Binding-site contacts:
Ligand atom O1S contacts residue LYS215 of chain 16.A at 2.7 Å (salt-bridge).
Ligand atom C9 contacts residue C151 of chain 16.D at 3.4 Å.
Ligand atom O3S contacts residue TRP374 of chain 16.A at 3.3 Å.
Ligand atom O3S contacts residue GLY222 of chain 16.A at 2.9 Å (h-bond).
Ligand atom C10 contacts residue C151 of chain 16.D at 3.4 Å.
Ligand atom C11 contacts residue C151 of chain 16.D at 3.5 Å.
Ligand atom O1S contacts residue GLY222 of chain 16.A at 2.3 Å (h-bond).
Ligand atom O3S contacts residue PHE223 of chain 16.A at 3.9 Å.
Ligand atom O2S contacts residue GLY222 of chain 16.A at 3.3 Å (h-bond).
Ligand atom C3 contacts residue TRP374 of chain 16.A at 4.3 Å (hydrophobic).
Ligand atom O3S contacts residue ARG224 of chain 16.A at 2.9 Å (salt-bridge).
Ligand atom C8 contacts residue C151 of chain 16.D at 3.7 Å.
Ligand atom S1 contacts residue GLY222 of chain 16.A at 3.0 Å (h-bond).
Ligand atom C6 contacts residue C151 of chain 16.D at 4.2 Å.
Ligand atom O2S contacts residue ARG224 of chain 16.A at 4.5 Å.
Ligand atom S1 contacts residue TRP374 of chain 16.A at 4.0 Å.
Ligand atom C2 contacts residue TRP374 of chain 16.A at 4.1 Å (hydrophobic).
Ligand atom C7 contacts residue C151 of chain 16.D at 3.4 Å.
Ligand atom C1 contacts residue TRP374 of chain 16.A at 3.6 Å (hydrophobic).
Ligand atom S1 contacts residue ARG224 of chain 16.A at 4.3 Å.
Ligand atom S1 contacts residue LYS215 of chain 16.A at 4.1 Å.
Ligand atom C5 contacts residue C151 of chain 16.D at 4.0 Å.
Ligand atom C12 contacts residue C151 of chain 16.D at 3.4 Å.
Ligand atom O1S contacts residue PHE223 of chain 16.A at 4.5 Å.
Ligand atom O1S contacts residue TRP374 of chain 16.A at 4.3 Å.
Ligand atom C13 contacts residue C151 of chain 16.D at 4.5 Å.
Ligand atom C16 contacts residue ASP229 of chain 16.A at 4.3 Å.

The protein below binds the small molecule below.
Small molecule (SMILES): CCCCCCCCCCCC[N+](C)(C)CCCS(=O)(=O)O

Sequence of chain 16.A:
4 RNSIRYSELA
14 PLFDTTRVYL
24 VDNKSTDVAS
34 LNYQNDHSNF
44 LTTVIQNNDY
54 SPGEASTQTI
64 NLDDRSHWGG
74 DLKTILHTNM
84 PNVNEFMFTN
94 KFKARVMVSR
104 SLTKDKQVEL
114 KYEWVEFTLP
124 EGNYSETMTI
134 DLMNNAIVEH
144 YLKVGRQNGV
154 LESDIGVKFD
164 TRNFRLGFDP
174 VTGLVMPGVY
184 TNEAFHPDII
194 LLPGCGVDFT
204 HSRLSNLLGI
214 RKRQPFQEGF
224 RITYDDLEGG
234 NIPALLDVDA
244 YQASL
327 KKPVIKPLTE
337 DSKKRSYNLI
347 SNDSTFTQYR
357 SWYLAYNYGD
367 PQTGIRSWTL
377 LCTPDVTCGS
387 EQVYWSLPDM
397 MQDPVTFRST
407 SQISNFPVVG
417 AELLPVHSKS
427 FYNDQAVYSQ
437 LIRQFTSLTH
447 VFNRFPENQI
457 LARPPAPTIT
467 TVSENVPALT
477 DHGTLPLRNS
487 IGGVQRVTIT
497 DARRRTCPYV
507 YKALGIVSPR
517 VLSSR